The small molecule below binds the protein below.
Small molecule (SMILES): CC(=O)N[C@H]1[C@H](O[C@H]2[C@H](O)[C@@H](NC(C)=O)CO[C@@H]2CO)O[C@H](CO)[C@@H](O)[C@@H]1O

Binding-site contacts:
Ligand atom C6 contacts residue ASN137 of chain 1.B at 4.0 Å.
Ligand atom N2 contacts residue ASN17 of chain 1.B at 3.1 Å (h-bond).
Ligand atom C8 contacts residue ASN17 of chain 1.B at 4.2 Å.
Ligand atom O5 contacts residue ASN137 of chain 1.B at 3.8 Å.
Ligand atom C7 contacts residue ASN17 of chain 1.B at 3.4 Å.
Ligand atom C1 contacts residue ASN137 of chain 1.B at 4.2 Å.
Ligand atom C8 contacts residue CYS15 of chain 1.B at 3.3 Å (hydrophobic).
Ligand atom C5 contacts residue ASN137 of chain 1.B at 3.7 Å.
Ligand atom C5 contacts residue ASN17 of chain 1.B at 3.7 Å.
Ligand atom C8 contacts residue VAL16 of chain 1.B at 4.4 Å (hydrophobic).
Ligand atom C1 contacts residue ASN17 of chain 1.B at 1.5 Å.
Ligand atom O5 contacts residue ASN17 of chain 1.B at 2.4 Å (h-bond).
Ligand atom O7 contacts residue ASN17 of chain 1.B at 3.4 Å (h-bond).
Ligand atom N2 contacts residue CYS15 of chain 1.B at 4.5 Å.
Ligand atom C3 contacts residue ASN137 of chain 1.B at 4.5 Å.
Ligand atom C2 contacts residue ASN17 of chain 1.B at 2.6 Å.
Ligand atom C3 contacts residue ASN17 of chain 1.B at 3.9 Å.
Ligand atom C4 contacts residue ASN17 of chain 1.B at 4.3 Å.

Sequence of chain 1.B:
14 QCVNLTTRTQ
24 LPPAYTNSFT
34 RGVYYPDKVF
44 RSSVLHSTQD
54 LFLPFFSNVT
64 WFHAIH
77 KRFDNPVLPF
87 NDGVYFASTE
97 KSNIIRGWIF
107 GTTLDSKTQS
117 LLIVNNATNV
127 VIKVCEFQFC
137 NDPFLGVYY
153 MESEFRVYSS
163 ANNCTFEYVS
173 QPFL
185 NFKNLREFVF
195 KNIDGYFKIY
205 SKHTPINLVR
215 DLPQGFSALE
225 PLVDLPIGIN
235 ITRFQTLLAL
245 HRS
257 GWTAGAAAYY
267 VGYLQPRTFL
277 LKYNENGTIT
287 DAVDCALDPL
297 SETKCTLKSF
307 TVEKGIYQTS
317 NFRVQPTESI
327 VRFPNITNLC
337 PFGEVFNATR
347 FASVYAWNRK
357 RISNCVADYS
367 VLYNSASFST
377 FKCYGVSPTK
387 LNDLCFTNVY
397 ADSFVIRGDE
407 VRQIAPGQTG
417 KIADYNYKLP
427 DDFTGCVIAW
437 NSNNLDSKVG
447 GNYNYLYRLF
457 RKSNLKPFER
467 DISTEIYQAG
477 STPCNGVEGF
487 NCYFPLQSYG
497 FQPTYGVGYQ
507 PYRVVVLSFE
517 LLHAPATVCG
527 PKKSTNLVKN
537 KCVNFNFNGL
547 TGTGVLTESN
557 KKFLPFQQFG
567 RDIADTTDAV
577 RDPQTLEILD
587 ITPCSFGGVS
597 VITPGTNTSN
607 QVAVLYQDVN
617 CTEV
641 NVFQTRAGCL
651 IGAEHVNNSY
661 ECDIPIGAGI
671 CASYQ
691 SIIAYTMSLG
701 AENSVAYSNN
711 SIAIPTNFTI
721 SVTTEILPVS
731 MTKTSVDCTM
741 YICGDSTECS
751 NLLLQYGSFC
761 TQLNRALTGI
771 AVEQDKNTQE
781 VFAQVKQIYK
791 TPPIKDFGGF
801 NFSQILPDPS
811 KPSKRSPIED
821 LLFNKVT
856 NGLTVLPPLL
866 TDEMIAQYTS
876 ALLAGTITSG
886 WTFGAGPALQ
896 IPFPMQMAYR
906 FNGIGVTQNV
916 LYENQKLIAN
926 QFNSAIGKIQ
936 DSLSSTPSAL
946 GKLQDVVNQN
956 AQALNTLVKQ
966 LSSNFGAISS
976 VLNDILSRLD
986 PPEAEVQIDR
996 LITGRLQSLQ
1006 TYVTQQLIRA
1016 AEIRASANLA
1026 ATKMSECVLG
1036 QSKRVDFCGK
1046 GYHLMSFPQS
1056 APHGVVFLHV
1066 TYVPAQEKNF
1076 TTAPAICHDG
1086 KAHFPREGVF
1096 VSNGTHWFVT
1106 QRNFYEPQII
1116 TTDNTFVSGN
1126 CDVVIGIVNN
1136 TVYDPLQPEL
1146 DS